Sequence of chain 1.B:
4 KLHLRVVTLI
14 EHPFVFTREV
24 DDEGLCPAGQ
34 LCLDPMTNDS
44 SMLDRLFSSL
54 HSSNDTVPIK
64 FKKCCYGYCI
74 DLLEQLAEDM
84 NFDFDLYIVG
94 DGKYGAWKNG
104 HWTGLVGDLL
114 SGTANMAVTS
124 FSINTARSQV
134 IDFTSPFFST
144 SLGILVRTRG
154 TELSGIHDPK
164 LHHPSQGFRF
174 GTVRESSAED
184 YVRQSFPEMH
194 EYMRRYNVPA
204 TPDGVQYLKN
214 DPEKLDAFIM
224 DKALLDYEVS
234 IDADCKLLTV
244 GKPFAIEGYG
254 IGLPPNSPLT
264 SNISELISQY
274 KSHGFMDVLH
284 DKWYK

Binding-site contacts:
Ligand atom CG contacts residue ALA181 of chain 1.B at 4.3 Å (hydrophobic).
Ligand atom C contacts residue ARG130 of chain 1.B at 3.4 Å.
Ligand atom CA contacts residue SER125 of chain 1.B at 3.5 Å.
Ligand atom C contacts residue SER125 of chain 1.B at 3.8 Å.
Ligand atom O contacts residue TYR97 of chain 1.B at 3.3 Å.
Ligand atom N contacts residue SER123 of chain 1.B at 2.9 Å (h-bond).
Ligand atom CA contacts residue TYR97 of chain 1.B at 4.0 Å (hydrophobic).
Ligand atom CB contacts residue MET223 of chain 1.B at 3.3 Å (hydrophobic).
Ligand atom OXT contacts residue ARG130 of chain 1.B at 2.9 Å (salt-bridge).
Ligand atom CA contacts residue SER123 of chain 1.B at 3.8 Å.
Ligand atom C contacts residue TYR97 of chain 1.B at 3.3 Å (hydrophobic).
Ligand atom N contacts residue ASP224 of chain 1.B at 2.7 Å (salt-bridge).
Ligand atom OXT contacts residue SER180 of chain 1.B at 2.8 Å (h-bond).
Ligand atom CB contacts residue ASP224 of chain 1.B at 3.7 Å.
Ligand atom CG contacts residue SER180 of chain 1.B at 3.2 Å.
Ligand atom CA contacts residue SER180 of chain 1.B at 3.6 Å.
Ligand atom OXT contacts residue SER179 of chain 1.B at 3.2 Å.
Ligand atom C contacts residue SER180 of chain 1.B at 3.4 Å.
Ligand atom CG contacts residue ASP224 of chain 1.B at 3.4 Å.
Ligand atom C contacts residue SER179 of chain 1.B at 4.4 Å.
Ligand atom CG contacts residue SER125 of chain 1.B at 4.0 Å.
Ligand atom O contacts residue SER180 of chain 1.B at 3.9 Å.
Ligand atom N contacts residue TYR97 of chain 1.B at 4.2 Å.
Ligand atom N contacts residue PHE124 of chain 1.B at 4.5 Å.
Ligand atom CB contacts residue TYR97 of chain 1.B at 3.3 Å (hydrophobic).
Ligand atom OXT contacts residue TYR97 of chain 1.B at 3.2 Å.
Ligand atom CA contacts residue ASP224 of chain 1.B at 3.5 Å.
Ligand atom O contacts residue SER125 of chain 1.B at 2.8 Å (h-bond).
Ligand atom CG contacts residue MET223 of chain 1.B at 4.0 Å (hydrophobic).
Ligand atom CB contacts residue SER179 of chain 1.B at 4.0 Å.
Ligand atom O contacts residue PHE124 of chain 1.B at 3.7 Å.
Ligand atom N contacts residue TYR252 of chain 1.B at 3.6 Å.
Ligand atom O contacts residue ARG130 of chain 1.B at 2.8 Å (salt-bridge).
Ligand atom N contacts residue SER125 of chain 1.B at 2.7 Å (h-bond).
Ligand atom C contacts residue SER123 of chain 1.B at 4.3 Å.
Ligand atom CG contacts residue SER179 of chain 1.B at 3.8 Å.
Ligand atom N contacts residue SER180 of chain 1.B at 4.1 Å.
Ligand atom O contacts residue SER123 of chain 1.B at 3.9 Å.
Ligand atom CB contacts residue SER123 of chain 1.B at 4.5 Å.

This protein binds this small molecule.
Small molecule (SMILES): NC1(C(=O)O)CC1